Binding-site contacts:
Ligand atom CG contacts residue MET135 of chain 6.A at 4.0 Å (hydrophobic).
Ligand atom CD contacts residue ASN105 of chain 6.A at 3.7 Å.
Ligand atom CD2 contacts residue ILE103 of chain 6.A at 3.9 Å (hydrophobic).
Ligand atom SD contacts residue TYR53 of chain 6.A at 3.9 Å.
Ligand atom CB contacts residue MET135 of chain 6.A at 3.5 Å (hydrophobic).
Ligand atom CD contacts residue ASN106 of chain 6.A at 4.0 Å.
Ligand atom CD1 contacts residue ARG132 of chain 6.A at 3.7 Å.
Ligand atom O contacts residue ASN106 of chain 6.A at 4.0 Å.
Ligand atom CD1 contacts residue ALA136 of chain 6.A at 3.8 Å (hydrophobic).
Ligand atom CE contacts residue MET135 of chain 6.A at 3.7 Å (hydrophobic).
Ligand atom CG contacts residue ILE103 of chain 6.A at 3.5 Å (hydrophobic).
Ligand atom CE contacts residue GLU50 of chain 6.A at 3.7 Å.
Ligand atom OE1 contacts residue ASN106 of chain 6.A at 3.2 Å (h-bond).
Ligand atom CD contacts residue LYS104 of chain 6.A at 3.5 Å.
Ligand atom SD contacts residue MET135 of chain 6.A at 3.6 Å.
Ligand atom CD1 contacts residue ARG132 of chain 6.A at 3.4 Å.
Ligand atom CD1 contacts residue ILE103 of chain 6.A at 3.7 Å (hydrophobic).
Ligand atom N contacts residue MET135 of chain 6.A at 3.8 Å.
Ligand atom OH contacts residue LYS129 of chain 6.A at 3.6 Å.
Ligand atom OE1 contacts residue ASN105 of chain 6.A at 3.0 Å (h-bond).
Ligand atom SD contacts residue PRO152 of chain 6.A at 3.5 Å.
Ligand atom CA contacts residue ARG132 of chain 6.A at 3.6 Å.
Ligand atom C contacts residue ARG132 of chain 6.A at 3.8 Å.
Ligand atom O contacts residue ARG132 of chain 6.A at 3.7 Å.
Ligand atom SD contacts residue GLU50 of chain 6.A at 3.6 Å.
Ligand atom CE1 contacts residue ARG132 of chain 6.A at 3.7 Å.
Ligand atom O contacts residue ARG132 of chain 6.A at 3.7 Å.
Ligand atom NE2 contacts residue LYS104 of chain 6.A at 2.3 Å (salt-bridge).
Ligand atom CD1 contacts residue LEU111 of chain 6.A at 3.7 Å (hydrophobic).
Ligand atom NE2 contacts residue ASN105 of chain 6.A at 3.6 Å.
Ligand atom O contacts residue ASN106 of chain 6.A at 3.8 Å.
Ligand atom CB contacts residue ILE103 of chain 6.A at 3.9 Å (hydrophobic).
Ligand atom O contacts residue ASN105 of chain 6.A at 3.8 Å.
Ligand atom CD1 contacts residue MET135 of chain 6.A at 3.7 Å (hydrophobic).
Ligand atom O contacts residue ASN106 of chain 6.A at 3.6 Å.
Ligand atom CG contacts residue LEU46 of chain 6.A at 3.8 Å (hydrophobic).
Ligand atom CG2 contacts residue ARG132 of chain 6.A at 3.6 Å.
Ligand atom CE contacts residue ARG132 of chain 6.A at 3.3 Å.
Ligand atom CE2 contacts residue ILE103 of chain 6.A at 4.0 Å (hydrophobic).
Ligand atom O contacts residue SER153 of chain 6.A at 3.7 Å.

Sequence of chain 6.A:
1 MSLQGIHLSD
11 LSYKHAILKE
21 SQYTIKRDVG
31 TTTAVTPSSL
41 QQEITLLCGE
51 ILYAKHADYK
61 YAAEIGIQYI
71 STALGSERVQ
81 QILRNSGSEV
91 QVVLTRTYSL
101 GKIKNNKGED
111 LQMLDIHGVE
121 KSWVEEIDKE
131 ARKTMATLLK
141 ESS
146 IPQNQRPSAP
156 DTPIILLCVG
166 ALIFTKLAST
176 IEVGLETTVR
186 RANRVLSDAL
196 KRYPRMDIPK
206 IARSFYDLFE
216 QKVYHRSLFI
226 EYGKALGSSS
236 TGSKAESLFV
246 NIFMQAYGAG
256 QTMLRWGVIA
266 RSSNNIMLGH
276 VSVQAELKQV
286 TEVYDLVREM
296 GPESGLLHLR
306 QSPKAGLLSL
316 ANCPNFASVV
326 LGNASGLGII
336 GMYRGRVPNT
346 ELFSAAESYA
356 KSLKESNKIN

This protein binds this small molecule.
Small molecule (SMILES): CC[C@H](C)[C@H](NC(=O)[C@H](CC(C)C)NC(=O)[C@H](CCC(N)=O)NC(=O)[C@H](Cc1ccc(O)cc1)NC(=O)[C@@H](NC(=O)[C@@H](N)CC(=O)O)[C@@H](C)CC)C(=O)N[C@H](C=O)CCSC